Binding-site contacts:
Ligand atom C8 contacts residue ASN211 of chain 3.A at 4.5 Å.
Ligand atom N2 contacts residue ASN211 of chain 3.A at 2.9 Å (h-bond).
Ligand atom C3 contacts residue ASN211 of chain 3.A at 3.8 Å.
Ligand atom C4 contacts residue ASN211 of chain 3.A at 4.2 Å.
Ligand atom O5 contacts residue ASN211 of chain 3.A at 2.4 Å (h-bond).
Ligand atom C2 contacts residue ASN211 of chain 3.A at 2.5 Å.
Ligand atom C1 contacts residue ASN211 of chain 3.A at 1.4 Å.
Ligand atom C7 contacts residue ASN211 of chain 3.A at 3.4 Å.
Ligand atom C5 contacts residue ASN211 of chain 3.A at 3.7 Å.
Ligand atom O7 contacts residue ASN211 of chain 3.A at 3.4 Å (h-bond).

Sequence of chain 3.A:
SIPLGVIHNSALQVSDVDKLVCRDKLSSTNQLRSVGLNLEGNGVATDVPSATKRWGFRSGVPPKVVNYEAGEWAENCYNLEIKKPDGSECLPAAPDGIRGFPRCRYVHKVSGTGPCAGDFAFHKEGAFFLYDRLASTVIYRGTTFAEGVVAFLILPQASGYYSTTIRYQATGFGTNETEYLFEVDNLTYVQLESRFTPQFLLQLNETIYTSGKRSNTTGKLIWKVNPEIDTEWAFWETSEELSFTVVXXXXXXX

This small molecule binds to this protein.
Small molecule (SMILES): CC(=O)N[C@@H]1[C@@H](O)[C@H](O)[C@@H](CO)O[C@H]1O